Binding-site contacts:
Ligand atom C41 contacts residue LYS302 of chain 1.A at 3.6 Å.
Ligand atom C38 contacts residue TYR298 of chain 1.A at 3.6 Å (hydrophobic).
Ligand atom C19 contacts residue ILE37 of chain 1.A at 4.0 Å (hydrophobic).
Ligand atom C16 contacts residue GLU107 of chain 1.A at 3.4 Å.
Ligand atom O27 contacts residue ALA58 of chain 1.A at 3.9 Å.
Ligand atom C12 contacts residue VAL45 of chain 1.A at 4.0 Å (hydrophobic).
Ligand atom C16 contacts residue ALA58 of chain 1.A at 3.9 Å (hydrophobic).
Ligand atom O28 contacts residue ILE37 of chain 1.A at 3.9 Å.
Ligand atom C4 contacts residue TYR108 of chain 1.A at 3.6 Å (hydrophobic).
Ligand atom C22 contacts residue ILE37 of chain 1.A at 3.7 Å (hydrophobic).
Ligand atom N24 contacts residue TYR108 of chain 1.A at 3.9 Å.
Ligand atom C4 contacts residue LEU109 of chain 1.A at 3.4 Å (hydrophobic).
Ligand atom N24 contacts residue LEU109 of chain 1.A at 3.6 Å.
Ligand atom O27 contacts residue LEU109 of chain 1.A at 2.7 Å (h-bond).
Ligand atom C14 contacts residue ILE37 of chain 1.A at 4.0 Å (hydrophobic).
Ligand atom N25 contacts residue ILE37 of chain 1.A at 3.7 Å.
Ligand atom C13 contacts residue ILE37 of chain 1.A at 3.7 Å (hydrophobic).
Ligand atom C3 contacts residue ILE37 of chain 1.A at 3.5 Å (hydrophobic).
Ligand atom C5 contacts residue MET106 of chain 1.A at 3.5 Å (hydrophobic).
Ligand atom C4 contacts residue GLY110 of chain 1.A at 3.8 Å.
Ligand atom O27 contacts residue TYR108 of chain 1.A at 3.6 Å.
Ligand atom N24 contacts residue GLU107 of chain 1.A at 2.7 Å (salt-bridge).
Ligand atom C40 contacts residue TYR298 of chain 1.A at 3.4 Å (hydrophobic).
Ligand atom C16 contacts residue LEU158 of chain 1.A at 3.7 Å (hydrophobic).
Ligand atom N23 contacts residue LEU109 of chain 1.A at 3.5 Å (h-bond).
Ligand atom C20 contacts residue ALA58 of chain 1.A at 3.9 Å (hydrophobic).
Ligand atom C7 contacts residue LEU158 of chain 1.A at 3.9 Å (hydrophobic).
Ligand atom N23 contacts residue ILE37 of chain 1.A at 3.7 Å.
Ligand atom C37 contacts residue ILE37 of chain 1.A at 4.0 Å (hydrophobic).
Ligand atom C21 contacts residue LEU109 of chain 1.A at 3.5 Å (hydrophobic).
Ligand atom C14 contacts residue LEU109 of chain 1.A at 3.8 Å (hydrophobic).
Ligand atom N24 contacts residue ALA58 of chain 1.A at 3.5 Å.
Ligand atom C17 contacts residue LEU158 of chain 1.A at 3.6 Å (hydrophobic).
Ligand atom C21 contacts residue GLU107 of chain 1.A at 3.8 Å.
Ligand atom C18 contacts residue ILE37 of chain 1.A at 3.6 Å (hydrophobic).
Ligand atom C21 contacts residue ALA58 of chain 1.A at 3.6 Å (hydrophobic).
Ligand atom N4 contacts residue TYR298 of chain 1.A at 3.0 Å (h-bond).
Ligand atom C15 contacts residue MET106 of chain 1.A at 3.9 Å (hydrophobic).
Ligand atom C6 contacts residue GLU107 of chain 1.A at 3.7 Å.
Ligand atom C6 contacts residue THR90 of chain 1.A at 3.8 Å.

Sequence of chain 1.A:
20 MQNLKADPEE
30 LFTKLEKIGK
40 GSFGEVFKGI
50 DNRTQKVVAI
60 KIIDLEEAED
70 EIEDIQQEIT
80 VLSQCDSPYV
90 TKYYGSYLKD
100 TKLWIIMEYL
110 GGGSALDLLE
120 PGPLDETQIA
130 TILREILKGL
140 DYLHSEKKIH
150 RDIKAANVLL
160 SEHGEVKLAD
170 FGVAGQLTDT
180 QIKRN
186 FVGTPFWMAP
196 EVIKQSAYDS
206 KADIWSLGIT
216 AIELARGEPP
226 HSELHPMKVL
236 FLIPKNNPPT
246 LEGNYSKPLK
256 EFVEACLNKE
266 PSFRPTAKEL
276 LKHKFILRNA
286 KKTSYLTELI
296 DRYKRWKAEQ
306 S

A small-molecule ligand and the protein it binds are described below.
Small molecule (SMILES): CCN(CC)CCNC(=O)c1c(C)[nH]c(/C=C2\C(=O)Nc3ccc(F)cc32)c1C